Sequence of chain 1.A:
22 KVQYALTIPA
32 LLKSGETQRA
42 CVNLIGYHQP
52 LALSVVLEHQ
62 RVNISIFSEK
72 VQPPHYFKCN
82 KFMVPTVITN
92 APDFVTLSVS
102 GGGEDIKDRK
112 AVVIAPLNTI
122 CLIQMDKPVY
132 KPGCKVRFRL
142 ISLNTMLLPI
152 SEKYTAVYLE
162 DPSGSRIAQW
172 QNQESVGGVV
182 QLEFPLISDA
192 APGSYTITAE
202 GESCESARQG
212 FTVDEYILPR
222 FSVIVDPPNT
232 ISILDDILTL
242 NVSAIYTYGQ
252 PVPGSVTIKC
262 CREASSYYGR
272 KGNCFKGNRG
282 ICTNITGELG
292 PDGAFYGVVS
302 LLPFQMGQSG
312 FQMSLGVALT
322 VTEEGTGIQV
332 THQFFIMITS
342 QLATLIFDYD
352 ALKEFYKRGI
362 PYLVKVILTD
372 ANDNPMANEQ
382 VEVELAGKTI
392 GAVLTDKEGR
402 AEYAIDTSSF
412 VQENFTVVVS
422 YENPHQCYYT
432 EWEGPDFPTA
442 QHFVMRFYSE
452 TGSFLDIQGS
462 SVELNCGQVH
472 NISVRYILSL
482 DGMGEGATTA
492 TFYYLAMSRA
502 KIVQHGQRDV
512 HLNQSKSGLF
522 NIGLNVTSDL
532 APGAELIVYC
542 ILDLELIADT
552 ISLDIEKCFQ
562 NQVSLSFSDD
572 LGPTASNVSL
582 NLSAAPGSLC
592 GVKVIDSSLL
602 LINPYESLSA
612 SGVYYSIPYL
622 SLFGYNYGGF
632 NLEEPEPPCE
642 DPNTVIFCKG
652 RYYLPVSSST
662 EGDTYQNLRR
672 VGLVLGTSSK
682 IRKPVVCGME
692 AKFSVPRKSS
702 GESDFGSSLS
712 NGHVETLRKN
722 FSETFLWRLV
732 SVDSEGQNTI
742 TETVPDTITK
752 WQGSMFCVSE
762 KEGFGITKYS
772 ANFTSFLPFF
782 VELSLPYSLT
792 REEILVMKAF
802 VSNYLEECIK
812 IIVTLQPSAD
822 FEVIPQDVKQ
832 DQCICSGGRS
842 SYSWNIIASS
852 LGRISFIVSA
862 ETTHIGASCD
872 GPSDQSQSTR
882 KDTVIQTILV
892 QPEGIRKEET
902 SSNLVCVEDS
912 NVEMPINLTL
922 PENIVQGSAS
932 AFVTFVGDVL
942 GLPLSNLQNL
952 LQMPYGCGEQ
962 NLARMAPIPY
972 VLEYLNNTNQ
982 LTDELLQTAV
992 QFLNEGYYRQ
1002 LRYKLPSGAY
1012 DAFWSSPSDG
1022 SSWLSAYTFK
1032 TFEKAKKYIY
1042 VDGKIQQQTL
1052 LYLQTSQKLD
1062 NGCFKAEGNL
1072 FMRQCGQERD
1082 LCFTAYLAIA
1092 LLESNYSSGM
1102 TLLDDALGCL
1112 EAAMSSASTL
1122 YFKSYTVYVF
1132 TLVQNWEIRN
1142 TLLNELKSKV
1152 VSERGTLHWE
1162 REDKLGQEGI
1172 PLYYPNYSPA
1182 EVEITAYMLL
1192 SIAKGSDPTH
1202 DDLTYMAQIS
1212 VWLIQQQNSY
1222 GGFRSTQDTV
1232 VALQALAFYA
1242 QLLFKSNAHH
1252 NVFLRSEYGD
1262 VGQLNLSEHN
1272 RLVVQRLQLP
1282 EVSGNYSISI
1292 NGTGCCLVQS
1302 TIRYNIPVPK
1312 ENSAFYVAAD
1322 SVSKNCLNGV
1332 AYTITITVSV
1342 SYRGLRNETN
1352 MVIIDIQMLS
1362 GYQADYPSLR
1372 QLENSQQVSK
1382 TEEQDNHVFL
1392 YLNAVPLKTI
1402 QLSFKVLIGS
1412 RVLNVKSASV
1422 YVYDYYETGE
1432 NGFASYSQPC

Binding-site contacts:
Ligand atom C3 contacts residue ASN578 of chain 1.A at 3.8 Å.
Ligand atom C4 contacts residue ASN578 of chain 1.A at 4.2 Å.
Ligand atom C5 contacts residue ASN578 of chain 1.A at 3.6 Å.
Ligand atom C2 contacts residue ASN578 of chain 1.A at 2.5 Å.
Ligand atom C1 contacts residue ASN578 of chain 1.A at 1.4 Å.
Ligand atom N2 contacts residue ASN578 of chain 1.A at 3.2 Å (h-bond).
Ligand atom C7 contacts residue ASN578 of chain 1.A at 4.2 Å.
Ligand atom O3 contacts residue ASN578 of chain 1.A at 3.7 Å.
Ligand atom O6 contacts residue ASN578 of chain 1.A at 4.2 Å.
Ligand atom O5 contacts residue ASN578 of chain 1.A at 2.4 Å (h-bond).

The small molecule below binds the protein below.
Small molecule (SMILES): CC(=O)N[C@@H]1[C@@H](O)[C@H](O)[C@@H](CO)O[C@H]1O